The protein below binds the small molecule below.
Small molecule (SMILES): CSCC[C@H](NC(=O)[C@H](Cc1c[nH]c2ccccc12)NC(=O)[C@H](CC1=CNCN1)NC(=O)[C@H](C)N)C(=O)N[C@@H](CC(=O)O)C(=O)N[C@@H](CCC(N)=O)C(=O)N[C@@H](CC1=CNCN1)C(=O)N[C@H](C=O)Cc1ccccc1

Sequence of chain 1.B:
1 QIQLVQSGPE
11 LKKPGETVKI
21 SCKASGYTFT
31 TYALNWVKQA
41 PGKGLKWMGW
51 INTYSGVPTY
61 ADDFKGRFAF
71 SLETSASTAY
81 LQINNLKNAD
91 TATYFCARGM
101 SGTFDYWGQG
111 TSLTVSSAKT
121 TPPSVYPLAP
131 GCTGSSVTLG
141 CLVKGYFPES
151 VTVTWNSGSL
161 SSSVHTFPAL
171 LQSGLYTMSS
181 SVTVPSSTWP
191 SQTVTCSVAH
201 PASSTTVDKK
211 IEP

Sequence of chain 1.C:
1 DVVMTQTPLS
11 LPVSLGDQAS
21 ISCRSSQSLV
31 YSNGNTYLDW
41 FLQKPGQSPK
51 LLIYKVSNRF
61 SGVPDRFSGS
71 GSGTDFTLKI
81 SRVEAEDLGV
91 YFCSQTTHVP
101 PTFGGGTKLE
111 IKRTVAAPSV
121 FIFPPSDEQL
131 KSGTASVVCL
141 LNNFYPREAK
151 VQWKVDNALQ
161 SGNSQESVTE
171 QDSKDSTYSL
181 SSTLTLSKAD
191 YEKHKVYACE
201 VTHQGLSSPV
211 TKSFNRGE

Binding-site contacts:
Ligand atom NE2 contacts residue THR31 of chain 1.B at 3.5 Å.
Ligand atom CD contacts residue THR53 of chain 1.B at 3.5 Å.
Ligand atom OE1 contacts residue ILE51 of chain 1.B at 3.6 Å.
Ligand atom CE1 contacts residue THR31 of chain 1.B at 3.7 Å.
Ligand atom CD contacts residue TYR32 of chain 1.B at 3.5 Å (hydrophobic).
Ligand atom CB contacts residue TYR31 of chain 1.C at 3.7 Å (hydrophobic).
Ligand atom CD contacts residue ALA33 of chain 1.B at 3.4 Å (hydrophobic).
Ligand atom O contacts residue TYR31 of chain 1.C at 3.4 Å (h-bond).
Ligand atom NE2 contacts residue THR96 of chain 1.C at 3.0 Å (h-bond).
Ligand atom OE1 contacts residue ALA33 of chain 1.B at 3.1 Å.
Ligand atom CD1 contacts residue TYR31 of chain 1.C at 3.4 Å (hydrophobic).
Ligand atom N contacts residue TYR31 of chain 1.C at 3.3 Å (h-bond).
Ligand atom NE2 contacts residue TYR54 of chain 1.B at 3.4 Å.
Ligand atom NE2 contacts residue GLY102 of chain 1.B at 3.6 Å.
Ligand atom CE2 contacts residue THR96 of chain 1.C at 3.6 Å.
Ligand atom CE1 contacts residue THR30 of chain 1.B at 3.0 Å.
Ligand atom SD contacts residue ASN35 of chain 1.B at 3.4 Å (h-bond).
Ligand atom CH2 contacts residue PRO101 of chain 1.C at 3.6 Å (hydrophobic).
Ligand atom CZ2 contacts residue PRO101 of chain 1.C at 3.6 Å (hydrophobic).
Ligand atom CD2 contacts residue VAL99 of chain 1.C at 3.6 Å (hydrophobic).
Ligand atom CD contacts residue ASN52 of chain 1.B at 3.5 Å.
Ligand atom NE2 contacts residue THR30 of chain 1.B at 3.0 Å (h-bond).
Ligand atom CD2 contacts residue TYR37 of chain 1.C at 3.6 Å (hydrophobic).
Ligand atom CZ2 contacts residue VAL99 of chain 1.C at 3.7 Å (hydrophobic).
Ligand atom CG contacts residue ASN52 of chain 1.B at 3.7 Å.
Ligand atom CE1 contacts residue GLY102 of chain 1.B at 3.6 Å.
Ligand atom OD1 contacts residue SER101 of chain 1.B at 3.7 Å.
Ligand atom CG contacts residue ALA33 of chain 1.B at 3.4 Å (hydrophobic).
Ligand atom NE1 contacts residue THR96 of chain 1.C at 2.8 Å (h-bond).
Ligand atom CZ2 contacts residue THR96 of chain 1.C at 3.7 Å.
Ligand atom OE1 contacts residue ASN52 of chain 1.B at 3.1 Å.
Ligand atom OE1 contacts residue TYR32 of chain 1.B at 3.4 Å.
Ligand atom ND1 contacts residue THR31 of chain 1.B at 3.4 Å (h-bond).
Ligand atom CE2 contacts residue VAL99 of chain 1.C at 3.5 Å (hydrophobic).
Ligand atom CZ3 contacts residue TRP50 of chain 1.B at 3.7 Å (hydrophobic).
Ligand atom CB contacts residue ASN33 of chain 1.C at 3.7 Å.
Ligand atom NE2 contacts residue THR53 of chain 1.B at 3.0 Å (h-bond).
Ligand atom CE contacts residue ASN35 of chain 1.B at 3.1 Å.
Ligand atom OE1 contacts residue THR53 of chain 1.B at 2.8 Å (h-bond).
Ligand atom NE2 contacts residue TYR32 of chain 1.B at 3.5 Å (h-bond).